Binding-site contacts:
Ligand atom OXT contacts residue ARG129 of chain 1.B at 3.0 Å (salt-bridge).
Ligand atom CA contacts residue GLY228 of chain 1.B at 4.0 Å.
Ligand atom OXT contacts residue GLY228 of chain 1.B at 3.9 Å.
Ligand atom N contacts residue GLY229 of chain 1.B at 4.2 Å.
Ligand atom CG contacts residue ARG129 of chain 1.B at 2.3 Å.
Ligand atom O contacts residue ARG129 of chain 1.B at 2.9 Å (salt-bridge).
Ligand atom CB contacts residue ARG129 of chain 1.B at 3.7 Å.
Ligand atom OXT contacts residue VAL227 of chain 1.B at 3.3 Å (h-bond).
Ligand atom CB contacts residue GLY229 of chain 1.B at 3.8 Å.
Ligand atom CB contacts residue GLY228 of chain 1.B at 4.2 Å.
Ligand atom C contacts residue VAL227 of chain 1.B at 4.2 Å (hydrophobic).
Ligand atom CA contacts residue GLY229 of chain 1.B at 3.3 Å.
Ligand atom OXT contacts residue LYS225 of chain 1.B at 4.4 Å.
Ligand atom OXT contacts residue GLY229 of chain 1.B at 4.0 Å.
Ligand atom C contacts residue ARG129 of chain 1.B at 3.3 Å.
Ligand atom CG contacts residue GLY229 of chain 1.B at 4.5 Å.
Ligand atom C contacts residue GLY228 of chain 1.B at 4.1 Å.
Ligand atom C contacts residue GLY229 of chain 1.B at 4.1 Å.
Ligand atom OE1 contacts residue ARG129 of chain 1.B at 4.0 Å.
Ligand atom CG contacts residue GLY228 of chain 1.B at 4.0 Å.
Ligand atom OE2 contacts residue ARG129 of chain 1.B at 2.8 Å (salt-bridge).
Ligand atom OE2 contacts residue GLY228 of chain 1.B at 4.3 Å.
Ligand atom CA contacts residue ARG129 of chain 1.B at 4.0 Å.
Ligand atom CD contacts residue ARG129 of chain 1.B at 2.9 Å.

Sequence of chain 1.B:
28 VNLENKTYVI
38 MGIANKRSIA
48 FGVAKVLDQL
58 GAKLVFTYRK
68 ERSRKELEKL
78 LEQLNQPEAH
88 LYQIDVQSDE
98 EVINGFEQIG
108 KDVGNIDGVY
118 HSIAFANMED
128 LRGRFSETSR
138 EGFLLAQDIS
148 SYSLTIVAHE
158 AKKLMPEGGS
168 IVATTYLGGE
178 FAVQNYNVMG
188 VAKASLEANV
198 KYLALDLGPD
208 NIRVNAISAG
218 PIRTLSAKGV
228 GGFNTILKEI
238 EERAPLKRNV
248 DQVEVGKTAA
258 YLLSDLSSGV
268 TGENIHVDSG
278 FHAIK

A protein and the small-molecule ligand that binds it are described below.
Small molecule (SMILES): N[C@@H](CCC(=O)O)C(=O)O